Binding-site contacts:
Ligand atom C4 contacts residue ASN177 of chain 1.A at 4.1 Å.
Ligand atom C2 contacts residue ASN177 of chain 1.A at 2.4 Å.
Ligand atom C3 contacts residue ASN177 of chain 1.A at 3.6 Å.
Ligand atom C5 contacts residue ASN177 of chain 1.A at 3.7 Å.
Ligand atom O7 contacts residue ASN177 of chain 1.A at 3.3 Å (h-bond).
Ligand atom N2 contacts residue ASN177 of chain 1.A at 2.8 Å (h-bond).
Ligand atom C7 contacts residue ASN177 of chain 1.A at 3.2 Å.
Ligand atom C1 contacts residue ASN177 of chain 1.A at 1.4 Å.
Ligand atom O5 contacts residue ASN177 of chain 1.A at 2.4 Å (h-bond).
Ligand atom C8 contacts residue ASN177 of chain 1.A at 3.9 Å.

A protein and the small-molecule ligand that binds it are described below.
Small molecule (SMILES): CC(=O)N[C@@H]1[C@@H](O)[C@H](O)[C@@H](CO)O[C@H]1O

Sequence of chain 1.A:
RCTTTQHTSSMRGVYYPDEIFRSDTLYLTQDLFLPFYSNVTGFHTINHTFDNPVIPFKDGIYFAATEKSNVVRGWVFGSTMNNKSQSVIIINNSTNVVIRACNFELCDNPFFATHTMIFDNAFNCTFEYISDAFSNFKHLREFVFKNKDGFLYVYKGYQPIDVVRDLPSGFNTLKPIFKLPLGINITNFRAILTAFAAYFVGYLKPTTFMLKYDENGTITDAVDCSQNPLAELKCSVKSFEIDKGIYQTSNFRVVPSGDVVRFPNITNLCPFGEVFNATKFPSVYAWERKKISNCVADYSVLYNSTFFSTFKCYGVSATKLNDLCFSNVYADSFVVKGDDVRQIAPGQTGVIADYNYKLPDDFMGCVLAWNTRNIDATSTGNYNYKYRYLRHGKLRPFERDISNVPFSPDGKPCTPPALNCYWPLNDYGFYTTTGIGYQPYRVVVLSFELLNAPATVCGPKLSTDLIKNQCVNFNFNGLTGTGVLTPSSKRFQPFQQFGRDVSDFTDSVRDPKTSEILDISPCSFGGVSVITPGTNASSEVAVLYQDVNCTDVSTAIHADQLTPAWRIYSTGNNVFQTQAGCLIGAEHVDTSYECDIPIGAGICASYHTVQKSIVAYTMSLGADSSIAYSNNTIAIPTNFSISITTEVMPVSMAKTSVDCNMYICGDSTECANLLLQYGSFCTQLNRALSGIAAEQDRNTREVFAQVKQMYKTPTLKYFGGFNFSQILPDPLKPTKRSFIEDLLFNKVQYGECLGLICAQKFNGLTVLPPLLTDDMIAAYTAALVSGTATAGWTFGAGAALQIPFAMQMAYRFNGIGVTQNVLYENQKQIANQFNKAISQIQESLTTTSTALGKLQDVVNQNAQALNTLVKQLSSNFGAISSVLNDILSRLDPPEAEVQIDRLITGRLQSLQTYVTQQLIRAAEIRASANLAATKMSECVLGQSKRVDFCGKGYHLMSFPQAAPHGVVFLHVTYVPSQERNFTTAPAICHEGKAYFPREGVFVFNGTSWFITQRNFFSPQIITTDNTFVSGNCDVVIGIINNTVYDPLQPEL